A protein and the small-molecule ligand that binds it are described below.
Small molecule (SMILES): CCC(=O)N1CCN(c2ncnc3cc(-c4c(C)ccc5[nH]ncc45)c(Cl)cc23)CC1

Binding-site contacts:
Ligand atom C12 contacts residue TYR97 of chain 1.A at 3.6 Å (hydrophobic).
Ligand atom C18 contacts residue ARG69 of chain 1.A at 3.6 Å.
Ligand atom N5 contacts residue SER66 of chain 1.A at 3.2 Å (h-bond).
Ligand atom C6 contacts residue TYR97 of chain 1.A at 3.7 Å (hydrophobic).
Ligand atom C contacts residue CYS13 of chain 1.A at 1.8 Å (hydrophobic).
Ligand atom N2 contacts residue TYR97 of chain 1.A at 3.3 Å (h-bond).
Ligand atom C15 contacts residue ASP70 of chain 1.A at 3.6 Å.
Ligand atom C15 contacts residue ARG103 of chain 1.A at 3.5 Å.
Ligand atom O contacts residue CYS13 of chain 1.A at 3.4 Å (h-bond).
Ligand atom C21 contacts residue GLN62 of chain 1.A at 3.5 Å.
Ligand atom N4 contacts residue ARG103 of chain 1.A at 3.1 Å (salt-bridge).
Ligand atom C21 contacts residue GLU63 of chain 1.A at 3.7 Å.
Ligand atom C14 contacts residue MET73 of chain 1.A at 3.5 Å (hydrophobic).
Ligand atom O contacts residue LYS17 of chain 1.A at 3.0 Å (salt-bridge).
Ligand atom C2 contacts residue CYS13 of chain 1.A at 3.1 Å (hydrophobic).
Ligand atom C11 contacts residue GLN100 of chain 1.A at 3.7 Å.
Ligand atom C4 contacts residue TYR97 of chain 1.A at 3.3 Å (hydrophobic).
Ligand atom C14 contacts residue ARG103 of chain 1.A at 3.6 Å.
Ligand atom N contacts residue ALA60 of chain 1.A at 3.5 Å (h-bond).
Ligand atom C16 contacts residue ARG69 of chain 1.A at 3.5 Å.
Ligand atom C contacts residue PRO35 of chain 1.A at 3.3 Å (hydrophobic).
Ligand atom C13 contacts residue MET73 of chain 1.A at 3.5 Å (hydrophobic).
Ligand atom C13 contacts residue GLN100 of chain 1.A at 3.5 Å.
Ligand atom C5 contacts residue TYR97 of chain 1.A at 3.5 Å (hydrophobic).
Ligand atom C19 contacts residue ARG69 of chain 1.A at 3.4 Å.
Ligand atom CL contacts residue ARG69 of chain 1.A at 3.5 Å.
Ligand atom N3 contacts residue HIS96 of chain 1.A at 3.2 Å (h-bond).
Ligand atom N4 contacts residue ARG69 of chain 1.A at 3.5 Å.
Ligand atom C22 contacts residue ALA60 of chain 1.A at 3.4 Å (hydrophobic).
Ligand atom C3 contacts residue ALA60 of chain 1.A at 3.5 Å (hydrophobic).
Ligand atom N5 contacts residue TYR65 of chain 1.A at 3.5 Å.
Ligand atom N5 contacts residue ARG69 of chain 1.A at 3.3 Å.
Ligand atom C20 contacts residue TYR97 of chain 1.A at 3.7 Å (hydrophobic).
Ligand atom C22 contacts residue GLY61 of chain 1.A at 3.3 Å.
Ligand atom C1 contacts residue CYS13 of chain 1.A at 2.2 Å (hydrophobic).
Ligand atom N4 contacts residue SER66 of chain 1.A at 3.7 Å.
Ligand atom N4 contacts residue ASP70 of chain 1.A at 2.8 Å (salt-bridge).
Ligand atom CL contacts residue MET73 of chain 1.A at 3.6 Å.
Ligand atom C4 contacts residue GLY11 of chain 1.A at 3.4 Å.
Ligand atom C16 contacts residue GLU64 of chain 1.A at 3.7 Å.

Sequence of chain 1.A:
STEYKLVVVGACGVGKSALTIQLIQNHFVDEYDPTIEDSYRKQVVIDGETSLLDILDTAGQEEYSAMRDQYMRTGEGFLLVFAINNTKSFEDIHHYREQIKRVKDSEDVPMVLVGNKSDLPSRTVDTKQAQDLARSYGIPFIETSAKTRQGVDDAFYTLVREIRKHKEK